Sequence of chain 1.A:
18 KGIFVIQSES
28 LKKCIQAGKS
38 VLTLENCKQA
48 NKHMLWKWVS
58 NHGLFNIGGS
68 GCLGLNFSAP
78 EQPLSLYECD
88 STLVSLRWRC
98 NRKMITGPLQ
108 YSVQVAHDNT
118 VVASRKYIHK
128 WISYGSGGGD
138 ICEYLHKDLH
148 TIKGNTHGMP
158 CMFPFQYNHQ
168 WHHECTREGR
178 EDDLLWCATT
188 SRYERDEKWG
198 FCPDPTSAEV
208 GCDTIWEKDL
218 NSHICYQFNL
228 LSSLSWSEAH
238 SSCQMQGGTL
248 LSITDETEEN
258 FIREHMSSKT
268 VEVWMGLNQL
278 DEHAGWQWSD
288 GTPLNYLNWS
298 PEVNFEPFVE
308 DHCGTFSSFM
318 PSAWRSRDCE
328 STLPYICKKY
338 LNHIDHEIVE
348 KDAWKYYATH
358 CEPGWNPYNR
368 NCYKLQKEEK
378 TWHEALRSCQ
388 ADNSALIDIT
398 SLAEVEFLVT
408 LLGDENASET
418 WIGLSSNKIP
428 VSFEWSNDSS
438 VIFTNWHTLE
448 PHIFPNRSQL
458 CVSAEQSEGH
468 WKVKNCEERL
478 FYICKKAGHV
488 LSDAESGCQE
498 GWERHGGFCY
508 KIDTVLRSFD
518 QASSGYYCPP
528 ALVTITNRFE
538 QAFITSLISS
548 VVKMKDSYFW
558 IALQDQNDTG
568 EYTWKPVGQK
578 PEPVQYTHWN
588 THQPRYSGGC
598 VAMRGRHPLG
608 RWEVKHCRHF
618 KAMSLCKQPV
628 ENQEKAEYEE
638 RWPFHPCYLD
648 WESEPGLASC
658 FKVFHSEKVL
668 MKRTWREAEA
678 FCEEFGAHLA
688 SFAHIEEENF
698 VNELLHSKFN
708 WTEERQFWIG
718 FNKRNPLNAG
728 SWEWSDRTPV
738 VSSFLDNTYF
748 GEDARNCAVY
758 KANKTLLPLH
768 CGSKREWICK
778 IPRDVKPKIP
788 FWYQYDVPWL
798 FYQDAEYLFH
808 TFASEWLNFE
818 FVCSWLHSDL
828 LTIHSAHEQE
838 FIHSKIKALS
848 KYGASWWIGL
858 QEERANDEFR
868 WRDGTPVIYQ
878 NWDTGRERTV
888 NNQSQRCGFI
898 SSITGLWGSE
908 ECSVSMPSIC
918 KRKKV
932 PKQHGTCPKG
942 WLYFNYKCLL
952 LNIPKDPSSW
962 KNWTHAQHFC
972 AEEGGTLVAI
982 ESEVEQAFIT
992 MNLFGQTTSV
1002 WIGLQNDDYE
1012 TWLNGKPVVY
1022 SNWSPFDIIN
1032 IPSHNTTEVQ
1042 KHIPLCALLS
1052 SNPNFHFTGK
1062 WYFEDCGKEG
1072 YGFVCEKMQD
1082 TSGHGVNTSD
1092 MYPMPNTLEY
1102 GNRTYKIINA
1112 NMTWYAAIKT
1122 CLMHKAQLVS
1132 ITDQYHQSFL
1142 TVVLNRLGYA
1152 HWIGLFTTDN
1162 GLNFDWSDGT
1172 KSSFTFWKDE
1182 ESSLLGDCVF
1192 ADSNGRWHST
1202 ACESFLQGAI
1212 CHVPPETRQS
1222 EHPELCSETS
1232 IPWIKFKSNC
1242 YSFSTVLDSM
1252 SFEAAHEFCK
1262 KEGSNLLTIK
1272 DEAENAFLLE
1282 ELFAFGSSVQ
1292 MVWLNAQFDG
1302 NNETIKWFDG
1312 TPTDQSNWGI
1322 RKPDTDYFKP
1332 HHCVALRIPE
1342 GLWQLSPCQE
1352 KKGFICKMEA

Binding-site contacts:
Ligand atom O7 contacts residue ASP435 of chain 1.A at 3.7 Å.
Ligand atom N2 contacts residue ASN434 of chain 1.A at 2.9 Å (h-bond).
Ligand atom C7 contacts residue ASP435 of chain 1.A at 3.3 Å.
Ligand atom C3 contacts residue ASN434 of chain 1.A at 3.8 Å.
Ligand atom C8 contacts residue SER436 of chain 1.A at 4.1 Å.
Ligand atom C4 contacts residue ASN434 of chain 1.A at 4.2 Å.
Ligand atom C7 contacts residue ASN434 of chain 1.A at 4.2 Å.
Ligand atom C2 contacts residue ASN434 of chain 1.A at 2.5 Å.
Ligand atom N2 contacts residue ASP435 of chain 1.A at 3.9 Å.
Ligand atom C5 contacts residue ASN434 of chain 1.A at 3.6 Å.
Ligand atom C8 contacts residue ASP435 of chain 1.A at 2.8 Å.
Ligand atom O5 contacts residue ASN434 of chain 1.A at 2.4 Å (h-bond).
Ligand atom C1 contacts residue ASN434 of chain 1.A at 1.4 Å.

A protein and the small-molecule ligand that binds it are described below.
Small molecule (SMILES): CC(=O)N[C@@H]1[C@@H](O)[C@H](O)[C@@H](CO)O[C@H]1O